Binding-site contacts:
Ligand atom O6 contacts residue HIS449 of chain 1.A at 3.9 Å.
Ligand atom C1 contacts residue SER446 of chain 1.A at 3.7 Å.
Ligand atom C4 contacts residue ASN440 of chain 1.A at 4.3 Å.
Ligand atom C8 contacts residue ASN440 of chain 1.A at 4.3 Å.
Ligand atom C8 contacts residue ASP441 of chain 1.A at 4.2 Å.
Ligand atom C6 contacts residue SER446 of chain 1.A at 4.1 Å.
Ligand atom C5 contacts residue HIS449 of chain 1.A at 3.8 Å.
Ligand atom C2 contacts residue SER446 of chain 1.A at 4.4 Å.
Ligand atom C6 contacts residue HIS449 of chain 1.A at 3.5 Å.
Ligand atom O5 contacts residue SER446 of chain 1.A at 3.7 Å.
Ligand atom C3 contacts residue SER446 of chain 1.A at 4.2 Å.
Ligand atom C2 contacts residue ASP441 of chain 1.A at 3.7 Å.
Ligand atom O5 contacts residue ASN440 of chain 1.A at 2.4 Å (h-bond).
Ligand atom C2 contacts residue ASN440 of chain 1.A at 2.5 Å.
Ligand atom C1 contacts residue HIS449 of chain 1.A at 3.9 Å.
Ligand atom C4 contacts residue SER446 of chain 1.A at 4.3 Å.
Ligand atom O7 contacts residue ASP441 of chain 1.A at 2.8 Å (salt-bridge).
Ligand atom C3 contacts residue ASP441 of chain 1.A at 4.3 Å.
Ligand atom C7 contacts residue ASP441 of chain 1.A at 2.9 Å.
Ligand atom C5 contacts residue SER446 of chain 1.A at 3.3 Å.
Ligand atom C7 contacts residue ASN440 of chain 1.A at 3.2 Å.
Ligand atom N2 contacts residue ASP441 of chain 1.A at 2.5 Å (salt-bridge).
Ligand atom N2 contacts residue ASN440 of chain 1.A at 2.8 Å (h-bond).
Ligand atom O6 contacts residue ARG448 of chain 1.A at 3.9 Å.
Ligand atom O7 contacts residue ASN440 of chain 1.A at 3.3 Å (h-bond).
Ligand atom C1 contacts residue ASN440 of chain 1.A at 1.4 Å.
Ligand atom O5 contacts residue HIS449 of chain 1.A at 3.1 Å.
Ligand atom O6 contacts residue SER446 of chain 1.A at 3.7 Å.
Ligand atom C1 contacts residue ASP441 of chain 1.A at 4.1 Å.
Ligand atom C3 contacts residue ASN440 of chain 1.A at 3.8 Å.
Ligand atom C5 contacts residue ASN440 of chain 1.A at 3.7 Å.

Sequence of chain 1.A:
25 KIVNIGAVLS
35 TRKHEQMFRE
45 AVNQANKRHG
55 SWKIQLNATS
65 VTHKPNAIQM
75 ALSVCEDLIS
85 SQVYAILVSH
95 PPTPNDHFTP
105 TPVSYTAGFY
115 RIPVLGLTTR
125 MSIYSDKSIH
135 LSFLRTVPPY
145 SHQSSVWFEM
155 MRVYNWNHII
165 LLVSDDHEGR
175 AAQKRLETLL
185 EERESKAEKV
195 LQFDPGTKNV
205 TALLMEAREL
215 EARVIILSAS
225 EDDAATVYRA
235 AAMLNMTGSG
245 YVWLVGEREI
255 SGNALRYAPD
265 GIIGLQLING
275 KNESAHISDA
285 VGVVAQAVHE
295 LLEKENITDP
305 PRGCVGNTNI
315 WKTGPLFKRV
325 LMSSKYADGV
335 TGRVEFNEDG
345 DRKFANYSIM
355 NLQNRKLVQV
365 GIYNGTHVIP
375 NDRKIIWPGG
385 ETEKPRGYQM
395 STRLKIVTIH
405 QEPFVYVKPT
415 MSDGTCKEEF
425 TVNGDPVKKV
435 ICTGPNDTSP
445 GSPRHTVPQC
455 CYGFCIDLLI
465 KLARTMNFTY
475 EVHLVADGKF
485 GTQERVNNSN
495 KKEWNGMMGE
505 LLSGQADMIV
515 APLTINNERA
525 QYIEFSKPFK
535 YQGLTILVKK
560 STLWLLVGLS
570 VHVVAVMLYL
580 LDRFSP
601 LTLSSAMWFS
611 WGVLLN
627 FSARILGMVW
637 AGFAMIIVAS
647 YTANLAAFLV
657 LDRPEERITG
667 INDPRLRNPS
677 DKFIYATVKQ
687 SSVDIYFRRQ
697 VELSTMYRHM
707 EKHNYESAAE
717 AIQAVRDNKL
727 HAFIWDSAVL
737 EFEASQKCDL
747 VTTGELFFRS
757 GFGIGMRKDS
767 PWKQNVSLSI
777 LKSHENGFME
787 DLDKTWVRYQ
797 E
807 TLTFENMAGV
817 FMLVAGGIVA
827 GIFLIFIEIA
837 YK

This protein binds this small molecule.
Small molecule (SMILES): CC(=O)N[C@@H]1[C@@H](O)[C@H](O)[C@@H](CO)O[C@H]1O